Binding-site contacts:
Ligand atom C4 contacts residue SER235 of chain 1.D at 3.7 Å.
Ligand atom C8 contacts residue GLU191 of chain 1.D at 3.1 Å.
Ligand atom C4 contacts residue SER245 of chain 1.D at 3.8 Å.
Ligand atom O6 contacts residue ASP234 of chain 1.D at 2.7 Å (salt-bridge).
Ligand atom O4 contacts residue TYR246 of chain 1.D at 3.5 Å.
Ligand atom C3 contacts residue GLY190 of chain 1.D at 3.1 Å.
Ligand atom C4 contacts residue CYS188 of chain 1.D at 4.1 Å (hydrophobic).
Ligand atom O3 contacts residue ASN193 of chain 1.D at 3.5 Å.
Ligand atom C5 contacts residue THR247 of chain 1.D at 3.8 Å.
Ligand atom C5 contacts residue ASP234 of chain 1.D at 3.7 Å.
Ligand atom O5 contacts residue ASP234 of chain 1.D at 3.1 Å (salt-bridge).
Ligand atom O3 contacts residue SER245 of chain 1.D at 3.1 Å (h-bond).
Ligand atom O4 contacts residue SER245 of chain 1.D at 3.5 Å (h-bond).
Ligand atom O2 contacts residue ASN193 of chain 1.D at 2.7 Å (h-bond).
Ligand atom C6 contacts residue THR247 of chain 1.D at 3.2 Å.
Ligand atom C6 contacts residue TYR246 of chain 1.D at 3.9 Å (hydrophobic).
Ligand atom O2 contacts residue GLY190 of chain 1.D at 3.2 Å (h-bond).
Ligand atom C6 contacts residue GLN208 of chain 1.D at 3.0 Å.
Ligand atom O4 contacts residue THR247 of chain 1.D at 3.3 Å (h-bond).
Ligand atom O5 contacts residue GLN208 of chain 1.D at 3.4 Å (h-bond).
Ligand atom C1 contacts residue SER245 of chain 1.D at 3.8 Å.
Ligand atom C6 contacts residue VAL232 of chain 1.D at 4.0 Å (hydrophobic).
Ligand atom C2 contacts residue ASN193 of chain 1.D at 3.2 Å.
Ligand atom C6 contacts residue ASP234 of chain 1.D at 3.1 Å.
Ligand atom C3 contacts residue SER245 of chain 1.D at 4.0 Å.
Ligand atom O7 contacts residue SER245 of chain 1.D at 3.8 Å.
Ligand atom O2 contacts residue GLY192 of chain 1.D at 3.8 Å.
Ligand atom O3 contacts residue GLY190 of chain 1.D at 2.6 Å (h-bond).
Ligand atom O5 contacts residue THR247 of chain 1.D at 3.7 Å.
Ligand atom O4 contacts residue CYS188 of chain 1.D at 2.8 Å (h-bond).
Ligand atom C4 contacts residue SER245 of chain 1.D at 3.5 Å.
Ligand atom O3 contacts residue TYR189 of chain 1.D at 3.3 Å.
Ligand atom O4 contacts residue TYR189 of chain 1.D at 3.8 Å.
Ligand atom O4 contacts residue SER245 of chain 1.D at 3.6 Å (h-bond).
Ligand atom O4 contacts residue SER235 of chain 1.D at 3.4 Å.
Ligand atom C2 contacts residue GLY190 of chain 1.D at 3.8 Å.
Ligand atom O6 contacts residue SER235 of chain 1.D at 3.8 Å.
Ligand atom O5 contacts residue SER245 of chain 1.D at 3.4 Å (h-bond).
Ligand atom O3 contacts residue CYS188 of chain 1.D at 4.0 Å.
Ligand atom C6 contacts residue SER235 of chain 1.D at 3.3 Å.

Sequence of chain 1.D:
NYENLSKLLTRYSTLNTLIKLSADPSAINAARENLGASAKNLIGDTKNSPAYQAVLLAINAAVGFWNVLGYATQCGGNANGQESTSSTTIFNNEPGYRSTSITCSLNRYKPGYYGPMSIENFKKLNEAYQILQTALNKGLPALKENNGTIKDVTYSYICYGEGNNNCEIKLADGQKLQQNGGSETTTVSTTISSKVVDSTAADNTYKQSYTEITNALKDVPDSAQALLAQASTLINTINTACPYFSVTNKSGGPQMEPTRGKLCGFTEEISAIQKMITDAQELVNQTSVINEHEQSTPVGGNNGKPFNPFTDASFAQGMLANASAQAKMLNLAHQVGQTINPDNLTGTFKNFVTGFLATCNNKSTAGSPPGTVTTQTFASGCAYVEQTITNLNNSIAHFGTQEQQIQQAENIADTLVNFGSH

A protein and the small-molecule ligand that binds it are described below.
Small molecule (SMILES): CC(=O)N[C@H]1[C@H](O[C@H]2[C@@H](O)[C@@H](CO)O[C@@H](O[C@H]3[C@H](O)[C@@H](O)[C@@H](O)O[C@@H]3CO)[C@@H]2O)O[C@H](CO)[C@@H](O[C@@H]2O[C@@H](C)[C@@H](O)[C@@H](O)[C@@H]2O)[C@@H]1O[C@@H]1O[C@H](CO)[C@H](O)[C@H](O)[C@H]1O[C@@H]1O[C@@H](C)[C@@H](O)[C@@H](O)[C@@H]1O